This small molecule binds to this protein.
Small molecule (SMILES): [H]/N=C1\N[C@@]2(c3cc(-c4cccc(C#N)c4)cs3)CN(c3ncccc3C#N)C[C@H]2C(=O)N1C

Binding-site contacts:
Ligand atom C14 contacts residue GLY251 of chain 1.B at 3.5 Å.
Ligand atom C17 contacts residue ASP249 of chain 1.B at 3.4 Å.
Ligand atom C6 contacts residue ILE139 of chain 1.B at 3.8 Å (hydrophobic).
Ligand atom N4 contacts residue THR253 of chain 1.B at 3.4 Å (h-bond).
Ligand atom N7 contacts residue ILE139 of chain 1.B at 3.7 Å.
Ligand atom C1 contacts residue ASP53 of chain 1.B at 3.7 Å.
Ligand atom N5 contacts residue ASP249 of chain 1.B at 2.7 Å (salt-bridge).
Ligand atom C23 contacts residue GLN33 of chain 1.B at 3.3 Å.
Ligand atom C21 contacts residue ILE131 of chain 1.B at 3.5 Å (hydrophobic).
Ligand atom C3 contacts residue ASP53 of chain 1.B at 3.5 Å.
Ligand atom N4 contacts residue GLY251 of chain 1.B at 3.5 Å.
Ligand atom C2 contacts residue TYR92 of chain 1.B at 3.7 Å (hydrophobic).
Ligand atom C11 contacts residue SER56 of chain 1.B at 3.8 Å.
Ligand atom C21 contacts residue GLN33 of chain 1.B at 3.6 Å.
Ligand atom C19 contacts residue ILE131 of chain 1.B at 3.8 Å (hydrophobic).
Ligand atom C15 contacts residue VAL90 of chain 1.B at 3.5 Å (hydrophobic).
Ligand atom C16 contacts residue GLY251 of chain 1.B at 3.0 Å.
Ligand atom C17 contacts residue THR252 of chain 1.B at 3.1 Å.
Ligand atom N4 contacts residue SER31 of chain 1.B at 3.3 Å (h-bond).
Ligand atom S1 contacts residue PHE129 of chain 1.B at 3.7 Å.
Ligand atom N4 contacts residue SER250 of chain 1.B at 3.5 Å (h-bond).
Ligand atom C6 contacts residue ASP53 of chain 1.B at 3.6 Å.
Ligand atom C13 contacts residue SER56 of chain 1.B at 3.7 Å.
Ligand atom C8 contacts residue GLY251 of chain 1.B at 3.5 Å.
Ligand atom N2 contacts residue ASP53 of chain 1.B at 2.7 Å (salt-bridge).
Ligand atom C3 contacts residue GLY251 of chain 1.B at 3.6 Å.
Ligand atom S1 contacts residue TYR92 of chain 1.B at 3.6 Å (h-bond).
Ligand atom N1 contacts residue GLY251 of chain 1.B at 3.7 Å.
Ligand atom C18 contacts residue GLY251 of chain 1.B at 3.7 Å.
Ligand atom C14 contacts residue SER31 of chain 1.B at 3.5 Å.
Ligand atom C14 contacts residue THR253 of chain 1.B at 3.7 Å.
Ligand atom N4 contacts residue THR252 of chain 1.B at 3.4 Å.
Ligand atom C23 contacts residue GLY32 of chain 1.B at 3.6 Å.
Ligand atom C23 contacts residue GLY34 of chain 1.B at 3.3 Å.
Ligand atom C7 contacts residue TYR92 of chain 1.B at 3.6 Å (hydrophobic).
Ligand atom N5 contacts residue ASP53 of chain 1.B at 2.8 Å (salt-bridge).
Ligand atom C17 contacts residue GLY251 of chain 1.B at 3.6 Å.
Ligand atom N5 contacts residue GLY251 of chain 1.B at 3.5 Å (h-bond).
Ligand atom C24 contacts residue TRP97 of chain 1.B at 3.5 Å (hydrophobic).
Ligand atom N7 contacts residue TRP97 of chain 1.B at 2.9 Å (h-bond).

Sequence of chain 1.B:
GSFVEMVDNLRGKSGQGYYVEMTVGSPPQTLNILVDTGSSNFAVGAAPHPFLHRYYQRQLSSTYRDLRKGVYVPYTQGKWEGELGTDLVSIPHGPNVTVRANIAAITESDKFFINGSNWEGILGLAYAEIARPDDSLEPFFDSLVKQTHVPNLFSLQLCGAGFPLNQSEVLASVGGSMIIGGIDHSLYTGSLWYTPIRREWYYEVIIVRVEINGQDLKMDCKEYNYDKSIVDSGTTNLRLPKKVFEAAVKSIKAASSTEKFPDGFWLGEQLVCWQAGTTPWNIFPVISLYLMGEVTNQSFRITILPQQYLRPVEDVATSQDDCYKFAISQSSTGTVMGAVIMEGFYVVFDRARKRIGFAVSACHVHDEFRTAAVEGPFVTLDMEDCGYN